The protein below binds the small molecule below.
Small molecule (SMILES): O=C(O)Cc1c[nH]c2ccccc12

Sequence of chain 1.B:
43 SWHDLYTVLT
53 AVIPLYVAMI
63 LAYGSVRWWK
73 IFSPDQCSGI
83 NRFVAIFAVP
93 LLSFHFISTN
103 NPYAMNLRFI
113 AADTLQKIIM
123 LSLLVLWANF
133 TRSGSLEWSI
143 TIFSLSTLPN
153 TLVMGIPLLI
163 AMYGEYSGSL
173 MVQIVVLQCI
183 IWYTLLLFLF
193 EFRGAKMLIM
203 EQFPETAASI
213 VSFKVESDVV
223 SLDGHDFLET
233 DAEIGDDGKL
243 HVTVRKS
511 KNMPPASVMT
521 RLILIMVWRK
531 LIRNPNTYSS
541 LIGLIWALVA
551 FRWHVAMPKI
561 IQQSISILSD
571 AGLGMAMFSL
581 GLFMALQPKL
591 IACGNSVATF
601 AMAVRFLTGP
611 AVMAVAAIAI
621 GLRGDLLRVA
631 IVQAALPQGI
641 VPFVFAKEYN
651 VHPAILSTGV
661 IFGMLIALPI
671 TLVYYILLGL

Binding-site contacts:
Ligand atom C7 contacts residue THR153 of chain 1.B at 3.9 Å.
Ligand atom C5 contacts residue SER95 of chain 1.B at 4.1 Å.
Ligand atom O3 contacts residue GLY639 of chain 1.B at 3.5 Å.
Ligand atom C18 contacts residue GLY639 of chain 1.B at 4.0 Å.
Ligand atom C3 contacts residue VAL641 of chain 1.B at 3.7 Å (hydrophobic).
Ligand atom C17 contacts residue TYR185 of chain 1.B at 3.6 Å (hydrophobic).
Ligand atom O3 contacts residue VAL641 of chain 1.B at 4.0 Å.
Ligand atom C18 contacts residue TYR185 of chain 1.B at 3.3 Å (hydrophobic).
Ligand atom C17 contacts residue LEU154 of chain 1.B at 3.8 Å (hydrophobic).
Ligand atom C17 contacts residue ASN152 of chain 1.B at 3.7 Å.
Ligand atom O3 contacts residue ASN152 of chain 1.B at 3.0 Å (h-bond).
Ligand atom C8 contacts residue VAL177 of chain 1.B at 4.0 Å (hydrophobic).
Ligand atom C17 contacts residue PRO151 of chain 1.B at 3.9 Å (hydrophobic).
Ligand atom O3 contacts residue ILE640 of chain 1.B at 2.9 Å (h-bond).
Ligand atom C18 contacts residue VAL641 of chain 1.B at 4.0 Å (hydrophobic).
Ligand atom O2 contacts residue TYR185 of chain 1.B at 2.6 Å (h-bond).
Ligand atom C1 contacts residue TYR185 of chain 1.B at 4.0 Å (hydrophobic).
Ligand atom O2 contacts residue ILE640 of chain 1.B at 3.7 Å.
Ligand atom C7 contacts residue TYR185 of chain 1.B at 3.5 Å (hydrophobic).
Ligand atom C2 contacts residue VAL641 of chain 1.B at 3.6 Å (hydrophobic).
Ligand atom C8 contacts residue GLN180 of chain 1.B at 3.4 Å.
Ligand atom C7 contacts residue LEU154 of chain 1.B at 3.9 Å (hydrophobic).
Ligand atom C8 contacts residue THR153 of chain 1.B at 3.2 Å.
Ligand atom C4 contacts residue ASN536 of chain 1.B at 3.0 Å.
Ligand atom C3 contacts residue VAL91 of chain 1.B at 3.4 Å (hydrophobic).
Ligand atom C18 contacts residue ILE640 of chain 1.B at 3.6 Å (hydrophobic).
Ligand atom C1 contacts residue LEU154 of chain 1.B at 4.0 Å (hydrophobic).
Ligand atom C5 contacts residue CYS181 of chain 1.B at 3.6 Å (hydrophobic).
Ligand atom N contacts residue VAL177 of chain 1.B at 3.4 Å (h-bond).
Ligand atom N contacts residue TYR185 of chain 1.B at 3.9 Å.
Ligand atom C17 contacts residue THR153 of chain 1.B at 3.7 Å.
Ligand atom C2 contacts residue LEU154 of chain 1.B at 3.7 Å (hydrophobic).
Ligand atom C contacts residue VAL177 of chain 1.B at 4.0 Å (hydrophobic).
Ligand atom C3 contacts residue LEU154 of chain 1.B at 3.8 Å (hydrophobic).
Ligand atom C3 contacts residue ASN536 of chain 1.B at 3.2 Å.
Ligand atom O2 contacts residue PRO642 of chain 1.B at 4.0 Å.
Ligand atom O2 contacts residue VAL641 of chain 1.B at 3.2 Å.
Ligand atom C18 contacts residue ASN152 of chain 1.B at 3.8 Å.
Ligand atom C contacts residue TYR185 of chain 1.B at 3.9 Å (hydrophobic).
Ligand atom C8 contacts residue TYR185 of chain 1.B at 3.6 Å (hydrophobic).